Binding-site contacts:
Ligand atom C3 contacts residue ASN76 of chain 1.D at 3.7 Å.
Ligand atom O5 contacts residue TRP34 of chain 1.D at 4.1 Å.
Ligand atom C2 contacts residue ASN76 of chain 1.D at 3.8 Å.
Ligand atom C1 contacts residue TRP34 of chain 1.D at 3.7 Å (hydrophobic).
Ligand atom O5 contacts residue HIS26 of chain 1.D at 3.1 Å (h-bond).
Ligand atom O3 contacts residue TRP74 of chain 1.D at 4.0 Å.
Ligand atom C2 contacts residue TRP34 of chain 1.D at 4.3 Å (hydrophobic).
Ligand atom C1 contacts residue HIS26 of chain 1.D at 3.8 Å.
Ligand atom O6 contacts residue LEU37 of chain 1.D at 3.9 Å.
Ligand atom C6 contacts residue SO41 of chain 1.Q at 4.2 Å.
Ligand atom O2 contacts residue ALA66 of chain 1.D at 4.0 Å.
Ligand atom C3 contacts residue TRP74 of chain 1.D at 4.3 Å (hydrophobic).
Ligand atom C6 contacts residue LEU37 of chain 1.D at 4.1 Å (hydrophobic).
Ligand atom O3 contacts residue SO41 of chain 1.Q at 4.3 Å.
Ligand atom C5 contacts residue TRP74 of chain 1.D at 4.1 Å (hydrophobic).
Ligand atom O5 contacts residue TRP74 of chain 1.D at 3.5 Å.
Ligand atom C6 contacts residue HIS26 of chain 1.D at 3.4 Å.
Ligand atom C5 contacts residue HIS26 of chain 1.D at 3.9 Å.
Ligand atom O2 contacts residue TRP34 of chain 1.D at 3.9 Å.
Ligand atom O6 contacts residue HIS26 of chain 1.D at 2.9 Å (h-bond).
Ligand atom C4 contacts residue TRP34 of chain 1.D at 3.9 Å (hydrophobic).
Ligand atom C4 contacts residue TRP74 of chain 1.D at 4.1 Å (hydrophobic).
Ligand atom C2 contacts residue TRP74 of chain 1.D at 3.6 Å (hydrophobic).
Ligand atom O5 contacts residue SO41 of chain 1.Q at 3.1 Å (h-bond).
Ligand atom O3 contacts residue ASN76 of chain 1.D at 2.8 Å (h-bond).
Ligand atom C1 contacts residue SO41 of chain 1.Q at 3.6 Å.
Ligand atom O2 contacts residue TRP74 of chain 1.D at 3.9 Å.
Ligand atom O2 contacts residue SO41 of chain 1.Q at 3.2 Å (h-bond).
Ligand atom O3 contacts residue ASP81 of chain 1.D at 2.6 Å (salt-bridge).
Ligand atom C4 contacts residue SO41 of chain 1.Q at 4.2 Å.
Ligand atom C2 contacts residue SO41 of chain 1.Q at 3.0 Å.
Ligand atom O2 contacts residue ASN76 of chain 1.D at 3.0 Å (h-bond).
Ligand atom O2 contacts residue ASP81 of chain 1.D at 2.5 Å (salt-bridge).
Ligand atom C1 contacts residue TRP74 of chain 1.D at 3.6 Å (hydrophobic).
Ligand atom C6 contacts residue TRP34 of chain 1.D at 3.7 Å (hydrophobic).
Ligand atom C6 contacts residue TRP74 of chain 1.D at 4.0 Å (hydrophobic).
Ligand atom C2 contacts residue ASP81 of chain 1.D at 3.3 Å.
Ligand atom C5 contacts residue SO41 of chain 1.Q at 3.9 Å.
Ligand atom C3 contacts residue ASP81 of chain 1.D at 3.5 Å.
Ligand atom C3 contacts residue SO41 of chain 1.Q at 4.2 Å.

Sequence of chain 1.D:
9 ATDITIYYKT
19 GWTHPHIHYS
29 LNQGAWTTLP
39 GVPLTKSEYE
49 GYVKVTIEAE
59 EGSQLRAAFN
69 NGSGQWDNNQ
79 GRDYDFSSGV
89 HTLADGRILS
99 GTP

This protein binds this small molecule.
Small molecule (SMILES): O=C1O[C@H](CO)[C@@H](O[C@H]2O[C@H](CO)[C@@H](O[C@H]3O[C@H](CO)[C@@H](O[C@H]4O[C@H](CO)[C@@H](O)[C@H](O)[C@H]4O)[C@H](O)[C@H]3O)[C@H](O)[C@H]2O)[C@H](O)[C@H]1O